The protein below binds the small molecule below.
Small molecule (SMILES): COc1ccccc1-c1noc(C)c1C(=O)N1CCN(c2cc(NC(=O)c3ccco3)c([N+](=O)[O-])cc2Cl)CC1

Sequence of chain 2.A:
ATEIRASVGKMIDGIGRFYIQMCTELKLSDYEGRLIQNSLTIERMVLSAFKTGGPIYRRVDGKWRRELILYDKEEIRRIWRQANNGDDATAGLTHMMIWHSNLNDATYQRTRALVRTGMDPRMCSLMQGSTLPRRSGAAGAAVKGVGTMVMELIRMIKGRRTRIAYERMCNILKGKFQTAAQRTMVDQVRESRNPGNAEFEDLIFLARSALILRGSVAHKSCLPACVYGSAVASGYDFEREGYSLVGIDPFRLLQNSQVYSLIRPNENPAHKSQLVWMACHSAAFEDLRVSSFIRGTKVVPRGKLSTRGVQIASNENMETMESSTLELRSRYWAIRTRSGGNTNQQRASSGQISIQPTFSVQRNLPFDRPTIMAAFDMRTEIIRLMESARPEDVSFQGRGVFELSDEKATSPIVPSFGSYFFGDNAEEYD

Binding-site contacts:
Ligand atom CL4 contacts residue ASN302 of chain 2.A at 3.7 Å.
Ligand atom N32 contacts residue TYR282 of chain 2.A at 3.4 Å (h-bond).
Ligand atom C13 contacts residue TYR282 of chain 2.A at 3.2 Å (hydrophobic).
Ligand atom C12 contacts residue TYR282 of chain 2.A at 3.8 Å (hydrophobic).
Ligand atom N31 contacts residue TYR282 of chain 2.A at 3.4 Å (h-bond).
Ligand atom O33 contacts residue LEU299 of chain 2.A at 3.5 Å.
Ligand atom C21 contacts residue ARG298 of chain 2.A at 2.9 Å.
Ligand atom O37 contacts residue ARG298 of chain 2.A at 3.9 Å.
Ligand atom C2 contacts residue TYR282 of chain 2.A at 3.5 Å (hydrophobic).
Ligand atom O33 contacts residue TYR282 of chain 2.A at 3.6 Å.
Ligand atom C9 contacts residue ASP295 of chain 2.A at 3.6 Å.
Ligand atom C9 contacts residue ILE294 of chain 2.A at 3.1 Å (hydrophobic).
Ligand atom O36 contacts residue ASP295 of chain 2.A at 3.1 Å (salt-bridge).
Ligand atom N31 contacts residue ARG298 of chain 2.A at 3.7 Å.
Ligand atom N29 contacts residue ASN302 of chain 2.A at 3.3 Å (h-bond).
Ligand atom O37 contacts residue ILE294 of chain 2.A at 3.8 Å.
Ligand atom N32 contacts residue ASP295 of chain 2.A at 3.5 Å (salt-bridge).
Ligand atom C8 contacts residue TYR282 of chain 2.A at 3.6 Å (hydrophobic).
Ligand atom C22 contacts residue ASN302 of chain 2.A at 3.0 Å.
Ligand atom C8 contacts residue LEU299 of chain 2.A at 3.7 Å (hydrophobic).
Ligand atom C1 contacts residue TYR282 of chain 2.A at 3.4 Å (hydrophobic).
Ligand atom C16 contacts residue TYR282 of chain 2.A at 3.7 Å (hydrophobic).
Ligand atom C18 contacts residue ARG298 of chain 2.A at 3.0 Å.
Ligand atom O37 contacts residue ASP295 of chain 2.A at 3.8 Å.
Ligand atom C6 contacts residue ARG298 of chain 2.A at 3.0 Å.
Ligand atom C3 contacts residue ILE294 of chain 2.A at 3.4 Å (hydrophobic).
Ligand atom O33 contacts residue TYR289 of chain 2.A at 3.0 Å.
Ligand atom C2 contacts residue GLU287 of chain 2.A at 3.6 Å.
Ligand atom CL4 contacts residue LEU299 of chain 2.A at 3.9 Å.
Ligand atom C7 contacts residue TYR282 of chain 2.A at 3.8 Å (hydrophobic).
Ligand atom N32 contacts residue LEU299 of chain 2.A at 3.9 Å.
Ligand atom C14 contacts residue TYR282 of chain 2.A at 3.3 Å (hydrophobic).
Ligand atom C23 contacts residue TYR282 of chain 2.A at 3.8 Å (hydrophobic).
Ligand atom O35 contacts residue ARG298 of chain 2.A at 2.5 Å (salt-bridge).
Ligand atom C24 contacts residue ASN302 of chain 2.A at 3.3 Å.
Ligand atom C12 contacts residue ASN302 of chain 2.A at 3.6 Å.
Ligand atom O33 contacts residue PHE284 of chain 2.A at 3.2 Å.
Ligand atom N32 contacts residue TYR289 of chain 2.A at 3.8 Å.
Ligand atom O36 contacts residue TYR289 of chain 2.A at 3.7 Å.
Ligand atom O36 contacts residue TYR282 of chain 2.A at 3.6 Å.